Sequence of chain 1.A:
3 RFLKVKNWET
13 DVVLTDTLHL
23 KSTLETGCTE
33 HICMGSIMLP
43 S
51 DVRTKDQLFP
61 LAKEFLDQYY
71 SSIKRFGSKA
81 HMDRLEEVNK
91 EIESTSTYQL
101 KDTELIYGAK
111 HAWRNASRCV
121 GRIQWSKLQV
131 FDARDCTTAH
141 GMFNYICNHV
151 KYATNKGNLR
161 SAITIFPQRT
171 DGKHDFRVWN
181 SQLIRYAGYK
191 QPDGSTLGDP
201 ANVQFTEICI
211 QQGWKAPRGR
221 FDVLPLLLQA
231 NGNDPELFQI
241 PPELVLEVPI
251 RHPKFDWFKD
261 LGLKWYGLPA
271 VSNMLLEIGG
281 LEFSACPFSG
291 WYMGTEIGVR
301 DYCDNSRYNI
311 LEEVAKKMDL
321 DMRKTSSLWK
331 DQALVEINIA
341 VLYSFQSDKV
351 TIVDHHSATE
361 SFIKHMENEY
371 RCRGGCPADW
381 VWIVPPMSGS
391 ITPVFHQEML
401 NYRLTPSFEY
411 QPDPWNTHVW

This protein binds this small molecule.
Small molecule (SMILES): CNCC#Cc1cc(F)c(F)c(CCc2cc(C)cc(N)n2)c1

Binding-site contacts:
Ligand atom C02 contacts residue TRP291 of chain 1.B at 3.8 Å (hydrophobic).
Ligand atom C03 contacts residue HEM1 of chain 1.H at 3.2 Å.
Ligand atom C02 contacts residue HEM1 of chain 1.H at 3.5 Å.
Ligand atom C11 contacts residue HEM1 of chain 1.H at 3.7 Å.
Ligand atom C12 contacts residue VAL271 of chain 1.B at 3.3 Å (hydrophobic).
Ligand atom N02 contacts residue HEM1 of chain 1.H at 3.2 Å.
Ligand atom C16 contacts residue HEM1 of chain 1.H at 3.0 Å.
Ligand atom C07 contacts residue SER289 of chain 1.B at 3.8 Å.
Ligand atom F13 contacts residue VAL271 of chain 1.B at 3.3 Å.
Ligand atom N01 contacts residue GLU296 of chain 1.B at 2.7 Å (salt-bridge).
Ligand atom C12 contacts residue HEM1 of chain 1.H at 3.3 Å.
Ligand atom F13 contacts residue HEM1 of chain 1.H at 3.5 Å.
Ligand atom C03 contacts residue PRO269 of chain 1.B at 3.9 Å (hydrophobic).
Ligand atom C21 contacts residue MET40 of chain 1.B at 3.5 Å (hydrophobic).
Ligand atom C13 contacts residue MET274 of chain 1.B at 3.8 Å (hydrophobic).
Ligand atom C07 contacts residue GLY290 of chain 1.B at 3.5 Å.
Ligand atom C06 contacts residue GLU296 of chain 1.B at 3.6 Å.
Ligand atom C07 contacts residue PHE288 of chain 1.B at 3.6 Å (hydrophobic).
Ligand atom C14 contacts residue HEM1 of chain 1.H at 2.8 Å.
Ligand atom F12 contacts residue PHE288 of chain 1.B at 3.8 Å.
Ligand atom C13 contacts residue HEM1 of chain 1.H at 3.2 Å.
Ligand atom C07 contacts residue HEM1 of chain 1.H at 3.4 Å.
Ligand atom C09 contacts residue HEM1 of chain 1.H at 3.2 Å.
Ligand atom C08 contacts residue VAL271 of chain 1.B at 3.6 Å (hydrophobic).
Ligand atom F13 contacts residue MET274 of chain 1.B at 2.5 Å.
Ligand atom C13 contacts residue VAL271 of chain 1.B at 3.8 Å (hydrophobic).
Ligand atom C03 contacts residue TRP291 of chain 1.B at 3.9 Å (hydrophobic).
Ligand atom F12 contacts residue VAL271 of chain 1.B at 2.9 Å.
Ligand atom C02 contacts residue GLU296 of chain 1.B at 3.5 Å.
Ligand atom C04 contacts residue HEM1 of chain 1.H at 3.8 Å.
Ligand atom N02 contacts residue GLU296 of chain 1.B at 2.6 Å (salt-bridge).
Ligand atom C05 contacts residue VAL271 of chain 1.B at 3.5 Å (hydrophobic).
Ligand atom C17 contacts residue TRP382 of chain 1.B at 3.9 Å (hydrophobic).
Ligand atom N02 contacts residue TYR292 of chain 1.B at 3.8 Å.
Ligand atom C17 contacts residue HEM1 of chain 1.H at 3.6 Å.
Ligand atom F12 contacts residue HEM1 of chain 1.H at 3.6 Å.
Ligand atom C08 contacts residue GLU296 of chain 1.B at 3.7 Å.
Ligand atom N02 contacts residue TRP291 of chain 1.B at 2.8 Å (h-bond).
Ligand atom C11 contacts residue VAL271 of chain 1.B at 3.9 Å (hydrophobic).
Ligand atom C15 contacts residue HEM1 of chain 1.H at 3.3 Å.

Sequence of chain 1.B:
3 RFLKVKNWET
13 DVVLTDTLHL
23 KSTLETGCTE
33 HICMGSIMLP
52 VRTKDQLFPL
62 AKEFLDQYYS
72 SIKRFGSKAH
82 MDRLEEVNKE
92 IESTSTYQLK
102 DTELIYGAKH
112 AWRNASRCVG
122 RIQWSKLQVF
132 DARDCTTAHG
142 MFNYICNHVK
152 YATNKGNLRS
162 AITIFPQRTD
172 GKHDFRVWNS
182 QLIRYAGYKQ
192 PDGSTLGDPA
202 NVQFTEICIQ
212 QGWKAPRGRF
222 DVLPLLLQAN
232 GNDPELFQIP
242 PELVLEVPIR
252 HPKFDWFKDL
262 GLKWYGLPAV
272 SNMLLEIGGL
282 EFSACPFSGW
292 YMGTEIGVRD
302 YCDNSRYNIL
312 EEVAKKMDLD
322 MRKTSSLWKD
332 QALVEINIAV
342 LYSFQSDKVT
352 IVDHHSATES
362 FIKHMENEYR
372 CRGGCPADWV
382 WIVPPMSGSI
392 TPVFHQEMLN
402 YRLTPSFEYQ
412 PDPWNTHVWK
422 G